This small molecule binds to this protein.
Small molecule (SMILES): C[C@H](N)CO

Binding-site contacts:
Ligand atom C3 contacts residue GLN162 of chain 1.A at 4.3 Å.
Ligand atom C contacts residue GLU287 of chain 1.A at 3.5 Å.
Ligand atom N contacts residue ASP362 of chain 1.A at 2.9 Å (salt-bridge).
Ligand atom N contacts residue TYR404 of chain 1.A at 3.6 Å (h-bond).
Ligand atom N contacts residue GLN162 of chain 1.A at 2.8 Å (h-bond).
Ligand atom C3 contacts residue PHE329 of chain 1.A at 3.3 Å (hydrophobic).
Ligand atom C contacts residue ASN193 of chain 1.A at 3.2 Å.
Ligand atom C3 contacts residue GLU287 of chain 1.A at 4.5 Å.
Ligand atom O contacts residue GLU287 of chain 1.A at 2.7 Å (salt-bridge).
Ligand atom O contacts residue LEU225 of chain 1.A at 3.1 Å.
Ligand atom C contacts residue LEU225 of chain 1.A at 4.5 Å (hydrophobic).
Ligand atom C contacts residue GLN162 of chain 1.A at 3.6 Å.
Ligand atom C3 contacts residue VAL326 of chain 1.A at 3.5 Å (hydrophobic).
Ligand atom N contacts residue GLU287 of chain 1.A at 3.0 Å (salt-bridge).
Ligand atom CA contacts residue ASP362 of chain 1.A at 3.6 Å.
Ligand atom O contacts residue GLN162 of chain 1.A at 4.2 Å.
Ligand atom N contacts residue ARG160 of chain 1.A at 3.5 Å (salt-bridge).
Ligand atom C3 contacts residue ASP362 of chain 1.A at 3.3 Å.
Ligand atom CA contacts residue ARG160 of chain 1.A at 4.0 Å.
Ligand atom N contacts residue VAL326 of chain 1.A at 4.4 Å.
Ligand atom CA contacts residue TYR404 of chain 1.A at 3.9 Å (hydrophobic).
Ligand atom CA contacts residue GLU287 of chain 1.A at 3.2 Å.
Ligand atom C contacts residue LEU402 of chain 1.A at 3.9 Å (hydrophobic).
Ligand atom C3 contacts residue TYR404 of chain 1.A at 3.0 Å (hydrophobic).
Ligand atom N contacts residue MET392 of chain 1.A at 3.5 Å (h-bond).
Ligand atom O contacts residue ASN193 of chain 1.A at 3.0 Å (h-bond).
Ligand atom CA contacts residue VAL326 of chain 1.A at 4.1 Å (hydrophobic).
Ligand atom C3 contacts residue LEU402 of chain 1.A at 4.0 Å (hydrophobic).
Ligand atom CA contacts residue GLN162 of chain 1.A at 3.7 Å.
Ligand atom O contacts residue ARG160 of chain 1.A at 2.7 Å (salt-bridge).
Ligand atom C contacts residue ARG160 of chain 1.A at 3.5 Å.

Sequence of chain 1.A:
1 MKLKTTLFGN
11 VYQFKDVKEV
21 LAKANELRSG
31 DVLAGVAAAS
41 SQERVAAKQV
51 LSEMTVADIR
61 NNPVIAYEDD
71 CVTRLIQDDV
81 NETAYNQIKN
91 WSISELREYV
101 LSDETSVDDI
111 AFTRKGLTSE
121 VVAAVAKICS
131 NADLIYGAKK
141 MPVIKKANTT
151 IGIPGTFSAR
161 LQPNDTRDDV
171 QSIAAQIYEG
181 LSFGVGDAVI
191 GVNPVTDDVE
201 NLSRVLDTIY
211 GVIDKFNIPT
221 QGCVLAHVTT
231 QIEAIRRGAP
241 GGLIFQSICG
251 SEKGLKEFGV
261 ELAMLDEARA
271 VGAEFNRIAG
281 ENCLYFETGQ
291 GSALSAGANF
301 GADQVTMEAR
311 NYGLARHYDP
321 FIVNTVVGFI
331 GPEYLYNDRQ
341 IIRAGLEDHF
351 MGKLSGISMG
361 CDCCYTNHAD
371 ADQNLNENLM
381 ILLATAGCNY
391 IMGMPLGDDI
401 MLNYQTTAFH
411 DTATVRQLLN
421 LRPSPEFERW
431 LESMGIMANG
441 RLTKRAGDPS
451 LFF